Sequence of chain 1.D:
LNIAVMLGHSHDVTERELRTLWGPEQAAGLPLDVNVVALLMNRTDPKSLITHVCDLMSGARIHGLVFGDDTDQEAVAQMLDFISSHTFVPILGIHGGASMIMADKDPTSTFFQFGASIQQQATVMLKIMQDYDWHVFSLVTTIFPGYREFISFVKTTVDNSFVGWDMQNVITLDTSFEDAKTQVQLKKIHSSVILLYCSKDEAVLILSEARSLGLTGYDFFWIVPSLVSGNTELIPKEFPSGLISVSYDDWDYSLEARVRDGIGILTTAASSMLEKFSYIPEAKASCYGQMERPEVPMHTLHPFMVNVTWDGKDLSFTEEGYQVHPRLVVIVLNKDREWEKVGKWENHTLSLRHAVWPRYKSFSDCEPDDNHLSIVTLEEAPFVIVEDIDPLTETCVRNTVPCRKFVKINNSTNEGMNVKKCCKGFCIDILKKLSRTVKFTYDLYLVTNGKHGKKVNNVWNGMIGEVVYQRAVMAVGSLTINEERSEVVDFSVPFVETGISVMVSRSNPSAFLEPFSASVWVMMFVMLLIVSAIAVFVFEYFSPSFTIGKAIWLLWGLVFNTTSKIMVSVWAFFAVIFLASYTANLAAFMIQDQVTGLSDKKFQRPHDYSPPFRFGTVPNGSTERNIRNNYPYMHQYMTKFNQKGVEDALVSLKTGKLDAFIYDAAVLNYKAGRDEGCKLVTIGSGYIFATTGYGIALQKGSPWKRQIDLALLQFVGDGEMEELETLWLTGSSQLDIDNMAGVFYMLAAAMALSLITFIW

The small molecule below binds the protein below.
Small molecule (SMILES): CC(=O)N[C@@H]1[C@@H](O)[C@H](O)[C@@H](CO)O[C@H]1O

Binding-site contacts:
Ligand atom O7 contacts residue LYS484 of chain 1.D at 4.1 Å.
Ligand atom C4 contacts residue ASN687 of chain 1.D at 4.2 Å.
Ligand atom C7 contacts residue ASN687 of chain 1.D at 3.2 Å.
Ligand atom O5 contacts residue ASN687 of chain 1.D at 2.4 Å (h-bond).
Ligand atom C1 contacts residue ASN687 of chain 1.D at 1.4 Å.
Ligand atom C8 contacts residue GLN710 of chain 1.D at 4.2 Å.
Ligand atom C8 contacts residue LYS711 of chain 1.D at 4.0 Å.
Ligand atom C2 contacts residue ASN687 of chain 1.D at 2.5 Å.
Ligand atom C8 contacts residue ASN687 of chain 1.D at 4.4 Å.
Ligand atom O7 contacts residue ASN687 of chain 1.D at 3.2 Å (h-bond).
Ligand atom C3 contacts residue ASN687 of chain 1.D at 3.8 Å.
Ligand atom C8 contacts residue PRO686 of chain 1.D at 4.4 Å (hydrophobic).
Ligand atom C5 contacts residue ASN687 of chain 1.D at 3.7 Å.
Ligand atom N2 contacts residue ASN687 of chain 1.D at 2.9 Å (h-bond).